Sequence of chain 1.B:
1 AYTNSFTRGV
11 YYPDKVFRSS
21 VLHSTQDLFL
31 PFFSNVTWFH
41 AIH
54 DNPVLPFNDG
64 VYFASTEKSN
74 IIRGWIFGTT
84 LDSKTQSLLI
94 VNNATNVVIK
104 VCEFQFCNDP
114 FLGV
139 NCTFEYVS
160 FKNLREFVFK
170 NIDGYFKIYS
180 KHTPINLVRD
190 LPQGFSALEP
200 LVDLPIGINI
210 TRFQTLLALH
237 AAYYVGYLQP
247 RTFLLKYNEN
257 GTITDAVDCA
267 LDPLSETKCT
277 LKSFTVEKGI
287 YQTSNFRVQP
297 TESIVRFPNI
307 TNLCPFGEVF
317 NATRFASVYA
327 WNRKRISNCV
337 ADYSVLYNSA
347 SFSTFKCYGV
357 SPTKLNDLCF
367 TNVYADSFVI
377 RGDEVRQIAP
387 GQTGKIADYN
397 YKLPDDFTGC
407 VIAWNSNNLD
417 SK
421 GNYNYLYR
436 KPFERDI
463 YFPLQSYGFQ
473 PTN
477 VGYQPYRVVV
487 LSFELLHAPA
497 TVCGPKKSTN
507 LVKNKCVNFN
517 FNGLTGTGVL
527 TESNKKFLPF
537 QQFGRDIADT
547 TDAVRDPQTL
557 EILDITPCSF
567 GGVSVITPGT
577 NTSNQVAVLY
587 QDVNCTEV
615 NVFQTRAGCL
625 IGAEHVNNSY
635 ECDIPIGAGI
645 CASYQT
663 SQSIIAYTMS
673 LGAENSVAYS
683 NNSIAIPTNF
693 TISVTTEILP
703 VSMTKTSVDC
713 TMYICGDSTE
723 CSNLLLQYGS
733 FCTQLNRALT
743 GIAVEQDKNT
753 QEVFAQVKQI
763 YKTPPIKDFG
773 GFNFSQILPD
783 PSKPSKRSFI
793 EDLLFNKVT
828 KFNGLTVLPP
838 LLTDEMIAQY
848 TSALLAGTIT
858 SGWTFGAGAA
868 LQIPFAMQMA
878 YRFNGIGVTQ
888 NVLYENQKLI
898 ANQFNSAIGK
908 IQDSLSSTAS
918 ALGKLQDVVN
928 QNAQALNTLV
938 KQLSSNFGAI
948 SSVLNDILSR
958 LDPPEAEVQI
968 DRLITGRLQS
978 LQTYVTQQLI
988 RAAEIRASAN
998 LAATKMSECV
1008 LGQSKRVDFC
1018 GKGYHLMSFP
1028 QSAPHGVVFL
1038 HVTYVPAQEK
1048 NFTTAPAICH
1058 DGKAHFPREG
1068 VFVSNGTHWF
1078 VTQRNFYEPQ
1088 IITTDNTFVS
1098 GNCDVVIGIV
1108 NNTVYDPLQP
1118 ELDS

Binding-site contacts:
Ligand atom C1 contacts residue ASN590 of chain 1.B at 1.5 Å.
Ligand atom O5 contacts residue ASN590 of chain 1.B at 2.4 Å (h-bond).
Ligand atom C2 contacts residue ASN590 of chain 1.B at 2.5 Å.
Ligand atom O7 contacts residue ASN590 of chain 1.B at 3.2 Å (h-bond).
Ligand atom C8 contacts residue GLN618 of chain 1.B at 3.6 Å.
Ligand atom N2 contacts residue ASN590 of chain 1.B at 2.9 Å (h-bond).
Ligand atom C3 contacts residue ASN590 of chain 1.B at 3.9 Å.
Ligand atom C4 contacts residue ASN590 of chain 1.B at 4.3 Å.
Ligand atom C7 contacts residue ASN590 of chain 1.B at 3.2 Å.
Ligand atom C5 contacts residue ASN590 of chain 1.B at 3.8 Å.
Ligand atom C8 contacts residue ASN590 of chain 1.B at 4.2 Å.

The protein below binds the small molecule below.
Small molecule (SMILES): CC(=O)N[C@@H]1[C@@H](O)[C@H](O)[C@@H](CO)O[C@H]1O